Sequence of chain 1.A:
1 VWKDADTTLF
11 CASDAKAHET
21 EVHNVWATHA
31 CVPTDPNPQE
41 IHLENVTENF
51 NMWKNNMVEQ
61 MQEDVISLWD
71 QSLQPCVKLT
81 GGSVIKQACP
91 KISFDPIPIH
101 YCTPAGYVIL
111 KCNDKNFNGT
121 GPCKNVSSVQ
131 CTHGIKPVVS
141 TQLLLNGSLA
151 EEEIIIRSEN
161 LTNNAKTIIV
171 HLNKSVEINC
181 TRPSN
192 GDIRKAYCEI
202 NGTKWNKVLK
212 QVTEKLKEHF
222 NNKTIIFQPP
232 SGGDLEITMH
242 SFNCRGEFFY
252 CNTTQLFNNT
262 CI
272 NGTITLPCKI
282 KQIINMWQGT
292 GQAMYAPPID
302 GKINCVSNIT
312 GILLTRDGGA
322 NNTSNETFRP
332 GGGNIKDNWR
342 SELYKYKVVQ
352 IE

A protein and the small-molecule ligand that binds it are described below.
Small molecule (SMILES): CC(=O)N[C@@H]1[C@@H](O)[C@H](O)[C@@H](CO)O[C@H]1O

Binding-site contacts:
Ligand atom C6 contacts residue THR162 of chain 1.A at 3.8 Å.
Ligand atom C5 contacts residue ASN160 of chain 1.A at 3.6 Å.
Ligand atom C7 contacts residue ASN160 of chain 1.A at 3.5 Å.
Ligand atom C2 contacts residue ASN160 of chain 1.A at 2.4 Å.
Ligand atom C1 contacts residue THR162 of chain 1.A at 4.2 Å.
Ligand atom O5 contacts residue ASN160 of chain 1.A at 2.3 Å (h-bond).
Ligand atom C3 contacts residue ASN160 of chain 1.A at 3.7 Å.
Ligand atom C6 contacts residue ASN163 of chain 1.A at 4.1 Å.
Ligand atom O6 contacts residue ASN163 of chain 1.A at 4.0 Å.
Ligand atom O5 contacts residue ASN163 of chain 1.A at 3.4 Å.
Ligand atom C1 contacts residue ASN160 of chain 1.A at 1.4 Å.
Ligand atom C4 contacts residue ASN160 of chain 1.A at 4.1 Å.
Ligand atom C1 contacts residue ASN163 of chain 1.A at 4.2 Å.
Ligand atom O7 contacts residue ASN160 of chain 1.A at 3.7 Å.
Ligand atom N2 contacts residue ASN160 of chain 1.A at 2.9 Å (h-bond).
Ligand atom O5 contacts residue THR162 of chain 1.A at 4.0 Å.
Ligand atom C5 contacts residue THR162 of chain 1.A at 3.9 Å.
Ligand atom C5 contacts residue ASN163 of chain 1.A at 4.3 Å.